Binding-site contacts:
Ligand atom OP2 contacts residue VAL65 of chain 1.A at 3.8 Å.
Ligand atom OP1 contacts residue THR67 of chain 1.A at 3.9 Å.
Ligand atom C5' contacts residue GLY66 of chain 1.A at 3.7 Å.
Ligand atom C1' contacts residue ALA38 of chain 1.A at 4.0 Å (hydrophobic).
Ligand atom O3' contacts residue VAL65 of chain 1.A at 3.9 Å.
Ligand atom C2 contacts residue HIS34 of chain 1.A at 4.0 Å.
Ligand atom OP1 contacts residue ILE69 of chain 1.A at 3.0 Å (h-bond).
Ligand atom P contacts residue GLY66 of chain 1.A at 3.7 Å.
Ligand atom C3' contacts residue LYS68 of chain 1.A at 3.9 Å.
Ligand atom OP2 contacts residue THR67 of chain 1.A at 3.7 Å.
Ligand atom OP1 contacts residue VAL65 of chain 1.A at 3.7 Å.
Ligand atom OP1 contacts residue NA1 of chain 1.H at 3.1 Å (h-bond).
Ligand atom OP1 contacts residue VAL65 of chain 1.A at 3.9 Å.
Ligand atom OP2 contacts residue NA1 of chain 1.H at 4.0 Å.
Ligand atom N7 contacts residue LYS35 of chain 1.A at 3.9 Å.
Ligand atom C3' contacts residue GLY66 of chain 1.A at 4.0 Å.
Ligand atom P contacts residue NA1 of chain 1.H at 4.0 Å.
Ligand atom O4' contacts residue ALA38 of chain 1.A at 3.8 Å.
Ligand atom O5' contacts residue QPJ1 of chain 1.E at 1.6 Å.
Ligand atom P contacts residue LYS68 of chain 1.A at 3.9 Å.
Ligand atom C5' contacts residue TYR39 of chain 1.A at 3.3 Å (hydrophobic).
Ligand atom OP1 contacts residue PRO63 of chain 1.A at 3.8 Å.
Ligand atom O3' contacts residue ILE69 of chain 1.A at 3.6 Å.
Ligand atom OP2 contacts residue GLY66 of chain 1.A at 3.9 Å.
Ligand atom OP1 contacts residue GLY66 of chain 1.A at 2.7 Å (h-bond).
Ligand atom N3 contacts residue ALA38 of chain 1.A at 3.5 Å.
Ligand atom OP1 contacts residue LYS68 of chain 1.A at 3.8 Å.
Ligand atom P contacts residue GLY64 of chain 1.A at 4.0 Å.
Ligand atom C5' contacts residue GLY64 of chain 1.A at 3.2 Å.
Ligand atom C4' contacts residue GLY64 of chain 1.A at 3.3 Å.
Ligand atom C8 contacts residue LYS35 of chain 1.A at 3.9 Å.
Ligand atom O5' contacts residue GLY66 of chain 1.A at 3.7 Å.
Ligand atom N1 contacts residue HIS34 of chain 1.A at 3.8 Å.
Ligand atom O3' contacts residue LYS68 of chain 1.A at 4.0 Å.
Ligand atom OP2 contacts residue GLY66 of chain 1.A at 3.9 Å.
Ligand atom OP2 contacts residue LYS68 of chain 1.A at 3.0 Å (salt-bridge).
Ligand atom P contacts residue ILE69 of chain 1.A at 3.9 Å.
Ligand atom O3' contacts residue GLY64 of chain 1.A at 3.5 Å.
Ligand atom C5' contacts residue QPJ1 of chain 1.E at 2.8 Å.
Ligand atom OP1 contacts residue GLY64 of chain 1.A at 2.9 Å (h-bond).

Sequence of chain 1.A:
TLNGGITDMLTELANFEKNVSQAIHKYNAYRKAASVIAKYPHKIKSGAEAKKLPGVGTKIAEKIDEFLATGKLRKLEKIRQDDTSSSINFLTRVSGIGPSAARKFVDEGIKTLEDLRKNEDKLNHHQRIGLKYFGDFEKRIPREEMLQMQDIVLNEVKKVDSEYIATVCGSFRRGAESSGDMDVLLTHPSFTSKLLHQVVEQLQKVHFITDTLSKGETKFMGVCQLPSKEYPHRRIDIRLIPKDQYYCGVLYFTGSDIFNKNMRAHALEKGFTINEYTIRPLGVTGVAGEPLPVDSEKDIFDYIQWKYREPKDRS

The protein below binds the small molecule below.
Small molecule (SMILES): Cc1cn([C@H]2C[C@H](O[P](=O)(O)OC[C@H]3O[C@@H](n4ccc(N)nc4=O)C[C@@H]3O[P](=O)(O)OC[C@H]3O[C@@H](n4cnc5c(=O)nc(N)[nH]c54)C[C@@H]3O[P](=O)(O)OC[C@H]3O[C@@H](n4cnc5c(=O)nc(N)[nH]c54)C[C@@H]3O)[C@@H](CO[P](=O)(O)O[C@H]3C[C@H](n4cnc5c(=O)nc(N)[nH]c54)O[C@@H]3CO)O2)c(=O)[nH]c1=O